Sequence of chain 1.B:
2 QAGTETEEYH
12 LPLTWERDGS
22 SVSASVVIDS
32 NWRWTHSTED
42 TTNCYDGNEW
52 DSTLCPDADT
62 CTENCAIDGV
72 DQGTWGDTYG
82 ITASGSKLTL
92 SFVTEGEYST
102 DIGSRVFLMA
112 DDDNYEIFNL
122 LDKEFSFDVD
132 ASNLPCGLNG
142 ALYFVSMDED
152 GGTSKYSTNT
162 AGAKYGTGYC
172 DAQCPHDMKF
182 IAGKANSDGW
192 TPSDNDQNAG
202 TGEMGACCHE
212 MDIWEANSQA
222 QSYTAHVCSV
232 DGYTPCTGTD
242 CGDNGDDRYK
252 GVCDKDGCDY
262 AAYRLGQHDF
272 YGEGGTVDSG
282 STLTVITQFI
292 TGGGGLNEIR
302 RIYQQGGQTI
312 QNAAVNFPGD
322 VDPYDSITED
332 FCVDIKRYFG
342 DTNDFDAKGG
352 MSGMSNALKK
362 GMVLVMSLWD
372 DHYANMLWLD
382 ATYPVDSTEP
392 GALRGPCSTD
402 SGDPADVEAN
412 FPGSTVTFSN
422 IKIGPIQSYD

A protein and the small-molecule ligand that binds it are described below.
Small molecule (SMILES): OC[C@H]1O[C@@H](O[C@H]2[C@H](O)[C@@H](O)[C@H](O)O[C@@H]2CO)[C@H](O)[C@@H](O)[C@@H]1O

Binding-site contacts:
Ligand atom C6 contacts residue ASP257 of chain 1.B at 3.2 Å.
Ligand atom C3 contacts residue TRP379 of chain 1.B at 3.6 Å (hydrophobic).
Ligand atom O5 contacts residue ASP257 of chain 1.B at 3.7 Å.
Ligand atom C4 contacts residue ASP257 of chain 1.B at 4.0 Å.
Ligand atom O5 contacts residue LYS256 of chain 1.B at 4.0 Å.
Ligand atom O4 contacts residue ASP342 of chain 1.B at 3.9 Å.
Ligand atom C6 contacts residue ARG395 of chain 1.B at 3.7 Å.
Ligand atom O5 contacts residue ARG249 of chain 1.B at 4.1 Å.
Ligand atom O1 contacts residue TRP370 of chain 1.B at 4.2 Å.
Ligand atom C1 contacts residue TRP379 of chain 1.B at 3.6 Å (hydrophobic).
Ligand atom C4 contacts residue ARG249 of chain 1.B at 3.7 Å.
Ligand atom C2 contacts residue ARG249 of chain 1.B at 3.5 Å.
Ligand atom C6 contacts residue ASP260 of chain 1.B at 4.0 Å.
Ligand atom O4 contacts residue ARG265 of chain 1.B at 3.5 Å (salt-bridge).
Ligand atom C3 contacts residue ARG395 of chain 1.B at 4.0 Å.
Ligand atom O4 contacts residue ARG395 of chain 1.B at 3.2 Å (salt-bridge).
Ligand atom O6 contacts residue ASP260 of chain 1.B at 4.0 Å.
Ligand atom O3 contacts residue TYR384 of chain 1.B at 4.2 Å.
Ligand atom O6 contacts residue ARG395 of chain 1.B at 2.9 Å (salt-bridge).
Ligand atom C6 contacts residue LYS256 of chain 1.B at 3.5 Å.
Ligand atom O6 contacts residue TRP379 of chain 1.B at 3.7 Å.
Ligand atom O2 contacts residue ARG249 of chain 1.B at 3.7 Å.
Ligand atom C2 contacts residue ASP257 of chain 1.B at 3.6 Å.
Ligand atom C5 contacts residue ARG395 of chain 1.B at 3.9 Å.
Ligand atom O5 contacts residue GLN174 of chain 1.B at 3.9 Å.
Ligand atom O3 contacts residue TRP379 of chain 1.B at 4.0 Å.
Ligand atom C4 contacts residue ARG395 of chain 1.B at 4.1 Å.
Ligand atom C6 contacts residue ARG265 of chain 1.B at 4.2 Å.
Ligand atom O1 contacts residue TRP379 of chain 1.B at 4.0 Å.
Ligand atom O3 contacts residue ARG395 of chain 1.B at 4.0 Å.
Ligand atom O6 contacts residue ASP257 of chain 1.B at 2.9 Å (salt-bridge).
Ligand atom O3 contacts residue ARG249 of chain 1.B at 4.1 Å.
Ligand atom C5 contacts residue TRP379 of chain 1.B at 3.9 Å (hydrophobic).
Ligand atom O4 contacts residue ARG249 of chain 1.B at 3.2 Å (salt-bridge).
Ligand atom O6 contacts residue HIS227 of chain 1.B at 3.6 Å.
Ligand atom O6 contacts residue LYS256 of chain 1.B at 3.7 Å.
Ligand atom C1 contacts residue ARG249 of chain 1.B at 3.7 Å.
Ligand atom O1 contacts residue GLU216 of chain 1.B at 4.0 Å.
Ligand atom O2 contacts residue TYR384 of chain 1.B at 3.2 Å.
Ligand atom C2 contacts residue GLN174 of chain 1.B at 4.1 Å.